Binding-site contacts:
Ligand atom C7 contacts residue ASN253 of chain 1.A at 3.9 Å.
Ligand atom C3 contacts residue THR255 of chain 1.A at 4.3 Å.
Ligand atom C5 contacts residue THR255 of chain 1.A at 3.7 Å.
Ligand atom C4 contacts residue ASN253 of chain 1.A at 4.2 Å.
Ligand atom C2 contacts residue THR255 of chain 1.A at 4.2 Å.
Ligand atom O5 contacts residue THR255 of chain 1.A at 3.6 Å.
Ligand atom C1 contacts residue ASN253 of chain 1.A at 1.4 Å.
Ligand atom C8 contacts residue MET240 of chain 1.A at 4.4 Å (hydrophobic).
Ligand atom O5 contacts residue ASN253 of chain 1.A at 2.3 Å (h-bond).
Ligand atom C5 contacts residue ASN253 of chain 1.A at 3.6 Å.
Ligand atom C3 contacts residue ASN253 of chain 1.A at 3.8 Å.
Ligand atom O7 contacts residue ASN253 of chain 1.A at 4.4 Å.
Ligand atom N2 contacts residue THR255 of chain 1.A at 4.5 Å.
Ligand atom C2 contacts residue ASN253 of chain 1.A at 2.5 Å.
Ligand atom C8 contacts residue THR239 of chain 1.A at 4.3 Å.
Ligand atom C1 contacts residue THR255 of chain 1.A at 3.2 Å.
Ligand atom N2 contacts residue ASN253 of chain 1.A at 3.0 Å (h-bond).

Sequence of chain 1.A:
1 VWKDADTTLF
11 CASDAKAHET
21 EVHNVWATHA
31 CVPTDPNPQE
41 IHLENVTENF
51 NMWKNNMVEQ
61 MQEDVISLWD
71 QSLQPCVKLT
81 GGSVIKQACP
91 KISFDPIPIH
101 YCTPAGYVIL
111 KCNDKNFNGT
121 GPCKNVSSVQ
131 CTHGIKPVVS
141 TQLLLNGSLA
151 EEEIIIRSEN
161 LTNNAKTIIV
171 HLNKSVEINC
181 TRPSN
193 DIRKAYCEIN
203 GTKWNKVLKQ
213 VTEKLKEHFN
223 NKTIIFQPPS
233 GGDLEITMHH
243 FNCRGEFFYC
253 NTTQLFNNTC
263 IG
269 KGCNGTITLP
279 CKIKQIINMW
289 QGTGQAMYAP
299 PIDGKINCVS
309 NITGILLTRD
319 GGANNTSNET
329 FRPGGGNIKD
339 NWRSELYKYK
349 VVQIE

This small molecule binds to this protein.
Small molecule (SMILES): CC(=O)N[C@@H]1[C@@H](O)[C@H](O)[C@@H](CO)O[C@H]1O